The small molecule below binds the protein below.
Small molecule (SMILES): CC(C)C[C@H](NC(=O)[C@@H](NC(=O)[C@@H](N)CO)C(C)C)C(=O)NCC(=O)N[C@@H](CCCCN)C(=O)N[C@@H](CCCN=C(N)N)C(=O)N[C@@H](CCCCN)C(=O)N[C@@H](CCCN=C(N)N)C(=O)N[C@H](C=O)CC1=NC=NC1

Sequence of chain 1.A:
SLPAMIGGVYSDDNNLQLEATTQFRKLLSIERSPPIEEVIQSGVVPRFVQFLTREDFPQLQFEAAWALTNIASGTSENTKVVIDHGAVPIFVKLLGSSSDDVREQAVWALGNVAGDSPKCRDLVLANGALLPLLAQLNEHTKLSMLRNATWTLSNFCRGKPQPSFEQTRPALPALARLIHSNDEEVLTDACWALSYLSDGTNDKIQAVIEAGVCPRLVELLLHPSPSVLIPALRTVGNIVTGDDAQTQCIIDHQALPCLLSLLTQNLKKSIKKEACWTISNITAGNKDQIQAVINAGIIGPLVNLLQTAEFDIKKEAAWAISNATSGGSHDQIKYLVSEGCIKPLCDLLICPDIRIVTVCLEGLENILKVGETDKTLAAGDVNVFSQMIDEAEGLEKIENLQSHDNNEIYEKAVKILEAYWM

Binding-site contacts:
Ligand atom NZ contacts residue THR283 of chain 1.A at 3.0 Å (h-bond).
Ligand atom N contacts residue ASN317 of chain 1.A at 2.8 Å (h-bond).
Ligand atom NZ contacts residue ILE241 of chain 1.A at 3.3 Å.
Ligand atom NZ contacts residue GLY278 of chain 1.A at 3.1 Å (h-bond).
Ligand atom CE contacts residue ASN317 of chain 1.A at 3.3 Å.
Ligand atom CZ contacts residue ASN274 of chain 1.A at 3.4 Å.
Ligand atom O contacts residue TRP355 of chain 1.A at 3.3 Å.
Ligand atom CZ contacts residue GLU352 of chain 1.A at 3.4 Å.
Ligand atom NH1 contacts residue GLU352 of chain 1.A at 3.0 Å (salt-bridge).
Ligand atom CA contacts residue ASN317 of chain 1.A at 3.4 Å.
Ligand atom NH2 contacts residue TRP355 of chain 1.A at 3.3 Å.
Ligand atom NZ contacts residue ASN238 of chain 1.A at 2.8 Å (h-bond).
Ligand atom NH2 contacts residue ARG270 of chain 1.A at 3.1 Å (salt-bridge).
Ligand atom NH2 contacts residue TRP313 of chain 1.A at 3.4 Å.
Ligand atom NZ contacts residue THR277 of chain 1.A at 3.1 Å (h-bond).
Ligand atom O contacts residue THR277 of chain 1.A at 3.4 Å.
Ligand atom NH2 contacts residue GLU310 of chain 1.A at 3.3 Å (salt-bridge).
Ligand atom CG2 contacts residue GLU398 of chain 1.A at 3.3 Å.
Ligand atom NH1 contacts residue TRP355 of chain 1.A at 3.2 Å.
Ligand atom NH1 contacts residue GLU310 of chain 1.A at 3.2 Å (salt-bridge).
Ligand atom CE contacts residue GLY278 of chain 1.A at 3.3 Å.
Ligand atom NE contacts residue ASN274 of chain 1.A at 2.8 Å (h-bond).
Ligand atom NE contacts residue TRP355 of chain 1.A at 3.5 Å.
Ligand atom NH2 contacts residue ASN274 of chain 1.A at 3.2 Å (h-bond).
Ligand atom N contacts residue GLU398 of chain 1.A at 2.8 Å (salt-bridge).
Ligand atom NH2 contacts residue GLU352 of chain 1.A at 3.0 Å (salt-bridge).
Ligand atom NH1 contacts residue ARG270 of chain 1.A at 3.4 Å.
Ligand atom O contacts residue ASN317 of chain 1.A at 3.0 Å (h-bond).
Ligand atom O contacts residue ASN359 of chain 1.A at 3.4 Å (h-bond).
Ligand atom CD1 contacts residue SER358 of chain 1.A at 3.3 Å.
Ligand atom NZ contacts residue GLY236 of chain 1.A at 2.8 Å (h-bond).
Ligand atom CZ contacts residue TRP355 of chain 1.A at 3.4 Å (hydrophobic).
Ligand atom CD contacts residue GLY236 of chain 1.A at 3.4 Å.
Ligand atom CB contacts residue ASN359 of chain 1.A at 3.5 Å.
Ligand atom N contacts residue ASN359 of chain 1.A at 2.8 Å (h-bond).
Ligand atom NH2 contacts residue SER316 of chain 1.A at 2.7 Å (h-bond).
Ligand atom CE contacts residue GLY236 of chain 1.A at 3.4 Å.
Ligand atom NZ contacts residue ASN317 of chain 1.A at 2.8 Å (h-bond).
Ligand atom N contacts residue GLU398 of chain 1.A at 3.0 Å (salt-bridge).
Ligand atom NZ contacts residue VAL276 of chain 1.A at 2.7 Å (h-bond).